Sequence of chain 1.D:
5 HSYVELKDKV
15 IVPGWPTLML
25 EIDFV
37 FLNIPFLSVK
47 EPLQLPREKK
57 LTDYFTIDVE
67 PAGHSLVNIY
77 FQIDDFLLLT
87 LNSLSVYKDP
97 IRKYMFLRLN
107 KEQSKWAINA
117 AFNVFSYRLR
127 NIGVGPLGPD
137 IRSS

Sequence of chain 1.A:
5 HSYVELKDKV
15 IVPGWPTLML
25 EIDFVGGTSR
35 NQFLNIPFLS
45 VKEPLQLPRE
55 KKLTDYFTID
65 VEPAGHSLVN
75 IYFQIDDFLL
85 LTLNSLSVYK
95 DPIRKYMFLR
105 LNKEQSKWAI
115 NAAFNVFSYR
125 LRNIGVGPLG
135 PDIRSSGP

This small molecule binds to this protein.
Small molecule (SMILES): Nc1nc2c(ncn2[C@@H]2O[C@H](CO)[C@@H](OP(=O)(O)O)[C@H]2O)c(=O)[nH]1

Binding-site contacts:
Ligand atom N2 contacts residue GLU66 of chain 1.A at 3.8 Å.
Ligand atom C4 contacts residue PHE118 of chain 1.A at 3.3 Å (hydrophobic).
Ligand atom C1' contacts residue ASN119 of chain 1.A at 2.9 Å.
Ligand atom N1 contacts residue VAL65 of chain 1.A at 2.7 Å (h-bond).
Ligand atom C5' contacts residue ILE128 of chain 1.D at 3.8 Å (hydrophobic).
Ligand atom N9 contacts residue ASN119 of chain 1.A at 3.1 Å (h-bond).
Ligand atom C2 contacts residue GLY131 of chain 1.D at 3.6 Å.
Ligand atom C8 contacts residue ASN119 of chain 1.A at 3.1 Å.
Ligand atom O6 contacts residue PHE118 of chain 1.A at 3.4 Å (h-bond).
Ligand atom N7 contacts residue VAL120 of chain 1.A at 3.5 Å (h-bond).
Ligand atom O4' contacts residue ASN119 of chain 1.A at 3.0 Å (h-bond).
Ligand atom C3' contacts residue VAL130 of chain 1.D at 3.8 Å (hydrophobic).
Ligand atom O5' contacts residue ALA117 of chain 1.A at 2.9 Å (h-bond).
Ligand atom N1 contacts residue ASP64 of chain 1.A at 2.9 Å (salt-bridge).
Ligand atom C6 contacts residue PHE118 of chain 1.A at 2.9 Å (hydrophobic).
Ligand atom C5 contacts residue PHE118 of chain 1.A at 3.0 Å (hydrophobic).
Ligand atom C5 contacts residue ASP64 of chain 1.A at 3.9 Å.
Ligand atom C2 contacts residue PHE118 of chain 1.A at 3.4 Å (hydrophobic).
Ligand atom N1 contacts residue PHE118 of chain 1.A at 3.1 Å (h-bond).
Ligand atom N2 contacts residue GLY129 of chain 1.D at 3.7 Å.
Ligand atom C8 contacts residue VAL120 of chain 1.A at 3.6 Å (hydrophobic).
Ligand atom C5' contacts residue ALA117 of chain 1.A at 3.9 Å (hydrophobic).
Ligand atom C6 contacts residue VAL65 of chain 1.A at 3.6 Å (hydrophobic).
Ligand atom O3P contacts residue VAL130 of chain 1.D at 3.7 Å.
Ligand atom N2 contacts residue GLY131 of chain 1.D at 3.6 Å.
Ligand atom N2 contacts residue VAL65 of chain 1.A at 3.4 Å (h-bond).
Ligand atom O1P contacts residue GLY129 of chain 1.D at 3.0 Å.
Ligand atom O6 contacts residue ASP64 of chain 1.A at 2.5 Å (salt-bridge).
Ligand atom C2' contacts residue VAL130 of chain 1.D at 3.8 Å (hydrophobic).
Ligand atom N1 contacts residue GLY131 of chain 1.D at 3.9 Å.
Ligand atom N2 contacts residue PHE118 of chain 1.A at 3.4 Å.
Ligand atom N3 contacts residue PHE118 of chain 1.A at 3.5 Å (h-bond).
Ligand atom O6 contacts residue VAL65 of chain 1.A at 2.6 Å (h-bond).
Ligand atom O5' contacts residue ILE128 of chain 1.D at 3.5 Å.
Ligand atom C5' contacts residue GLY129 of chain 1.D at 3.5 Å.
Ligand atom O6 contacts residue VAL120 of chain 1.A at 3.6 Å.
Ligand atom C2 contacts residue VAL65 of chain 1.A at 3.5 Å (hydrophobic).
Ligand atom N7 contacts residue PHE118 of chain 1.A at 3.7 Å.
Ligand atom N3 contacts residue GLY131 of chain 1.D at 3.8 Å.
Ligand atom C6 contacts residue ASP64 of chain 1.A at 2.8 Å.